A small-molecule ligand and the protein it binds are described below.
Small molecule (SMILES): CC(=O)N[C@@H]1[C@@H](O)[C@H](O)[C@@H](CO)O[C@H]1O

Sequence of chain 1.C:
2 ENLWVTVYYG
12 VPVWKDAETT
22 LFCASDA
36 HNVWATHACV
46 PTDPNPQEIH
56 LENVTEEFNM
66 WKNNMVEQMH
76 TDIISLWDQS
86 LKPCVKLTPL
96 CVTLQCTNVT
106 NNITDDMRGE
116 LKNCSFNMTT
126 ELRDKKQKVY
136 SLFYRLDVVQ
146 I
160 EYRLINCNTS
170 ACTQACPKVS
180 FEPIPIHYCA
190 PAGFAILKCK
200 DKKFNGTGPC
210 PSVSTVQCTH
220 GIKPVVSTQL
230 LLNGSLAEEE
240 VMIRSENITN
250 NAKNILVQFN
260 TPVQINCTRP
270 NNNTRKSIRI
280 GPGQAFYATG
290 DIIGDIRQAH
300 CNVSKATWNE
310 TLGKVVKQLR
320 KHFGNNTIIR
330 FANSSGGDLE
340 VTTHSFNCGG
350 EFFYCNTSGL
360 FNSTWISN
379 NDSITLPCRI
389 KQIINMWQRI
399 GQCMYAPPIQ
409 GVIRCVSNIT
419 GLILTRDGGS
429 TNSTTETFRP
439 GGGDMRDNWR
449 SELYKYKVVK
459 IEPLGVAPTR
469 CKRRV

Binding-site contacts:
Ligand atom C2 contacts residue ASN103 of chain 1.C at 2.5 Å.
Ligand atom C1 contacts residue ASN103 of chain 1.C at 1.4 Å.
Ligand atom C7 contacts residue ASN103 of chain 1.C at 3.3 Å.
Ligand atom C1 contacts residue LYS117 of chain 1.C at 4.1 Å.
Ligand atom C6 contacts residue GLY114 of chain 1.C at 4.2 Å.
Ligand atom O5 contacts residue ASN103 of chain 1.C at 2.4 Å (h-bond).
Ligand atom C4 contacts residue ASN103 of chain 1.C at 4.2 Å.
Ligand atom C5 contacts residue LYS117 of chain 1.C at 4.3 Å.
Ligand atom O7 contacts residue ASN103 of chain 1.C at 3.3 Å (h-bond).
Ligand atom C3 contacts residue ASN103 of chain 1.C at 3.8 Å.
Ligand atom O5 contacts residue GLY114 of chain 1.C at 4.0 Å.
Ligand atom N2 contacts residue ASN103 of chain 1.C at 2.9 Å (h-bond).
Ligand atom C5 contacts residue ASN103 of chain 1.C at 3.7 Å.
Ligand atom C8 contacts residue ASN103 of chain 1.C at 4.4 Å.
Ligand atom O5 contacts residue LYS117 of chain 1.C at 3.7 Å.
Ligand atom C6 contacts residue LYS117 of chain 1.C at 4.5 Å.